Sequence of chain 1.A:
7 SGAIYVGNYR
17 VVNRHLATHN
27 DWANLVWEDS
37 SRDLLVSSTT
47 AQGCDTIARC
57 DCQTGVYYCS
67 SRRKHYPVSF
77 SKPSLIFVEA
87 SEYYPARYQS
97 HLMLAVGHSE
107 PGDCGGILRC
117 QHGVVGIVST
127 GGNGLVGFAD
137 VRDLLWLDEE

Binding-site contacts:
Ligand atom C01 contacts residue ASP139 of chain 1.A at 3.8 Å.
Ligand atom C04 contacts residue LEU140 of chain 1.A at 4.3 Å (hydrophobic).
Ligand atom C05 contacts residue LEU140 of chain 1.A at 3.8 Å (hydrophobic).
Ligand atom N09 contacts residue TRP142 of chain 1.A at 3.0 Å (h-bond).
Ligand atom C03 contacts residue ARG38 of chain 1.A at 4.3 Å.
Ligand atom C05 contacts residue TRP142 of chain 1.A at 3.6 Å (hydrophobic).
Ligand atom C12 contacts residue TRP33 of chain 1.A at 3.8 Å (hydrophobic).
Ligand atom C10 contacts residue TRP33 of chain 1.A at 4.3 Å (hydrophobic).
Ligand atom C10 contacts residue TRP142 of chain 1.A at 3.8 Å (hydrophobic).
Ligand atom C04 contacts residue TRP33 of chain 1.A at 4.4 Å (hydrophobic).
Ligand atom N09 contacts residue TRP33 of chain 1.A at 4.3 Å.
Ligand atom O08 contacts residue LEU140 of chain 1.A at 4.1 Å.
Ligand atom C02 contacts residue ASP139 of chain 1.A at 4.0 Å.
Ligand atom C06 contacts residue TRP142 of chain 1.A at 2.6 Å (hydrophobic).
Ligand atom C07 contacts residue LEU140 of chain 1.A at 4.4 Å (hydrophobic).
Ligand atom C03 contacts residue ASP139 of chain 1.A at 4.5 Å.
Ligand atom C16 contacts residue TRP142 of chain 1.A at 3.6 Å (hydrophobic).
Ligand atom C17 contacts residue ASP139 of chain 1.A at 4.4 Å.
Ligand atom C16 contacts residue LEU140 of chain 1.A at 4.1 Å (hydrophobic).
Ligand atom C11 contacts residue TRP33 of chain 1.A at 3.7 Å (hydrophobic).
Ligand atom C06 contacts residue LEU140 of chain 1.A at 3.6 Å (hydrophobic).
Ligand atom O08 contacts residue TRP142 of chain 1.A at 0.8 Å (h-bond).
Ligand atom C06 contacts residue TRP33 of chain 1.A at 3.6 Å (hydrophobic).
Ligand atom C07 contacts residue TRP142 of chain 1.A at 1.8 Å (hydrophobic).
Ligand atom C07 contacts residue TRP33 of chain 1.A at 4.3 Å (hydrophobic).

The protein below binds the small molecule below.
Small molecule (SMILES): Cc1ccc(CC(=O)NC[C@@H]2CCCO2)cc1